The small molecule below binds the protein below.
Small molecule (SMILES): CC[C@@H](N)C(=O)O

Sequence of chain 4.A:
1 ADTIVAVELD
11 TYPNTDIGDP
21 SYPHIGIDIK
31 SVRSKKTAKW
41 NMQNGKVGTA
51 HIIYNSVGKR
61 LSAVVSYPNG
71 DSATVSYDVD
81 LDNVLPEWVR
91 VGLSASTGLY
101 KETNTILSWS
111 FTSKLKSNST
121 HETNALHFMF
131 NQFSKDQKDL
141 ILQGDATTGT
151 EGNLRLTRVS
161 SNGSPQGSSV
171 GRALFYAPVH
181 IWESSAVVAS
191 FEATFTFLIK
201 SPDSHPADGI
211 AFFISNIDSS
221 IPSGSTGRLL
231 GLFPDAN

Binding-site contacts:
Ligand atom CG contacts residue HIS180 of chain 4.A at 2.9 Å.
Ligand atom CB contacts residue ASN124 of chain 4.A at 3.9 Å.
Ligand atom CG contacts residue VAL179 of chain 4.A at 4.4 Å (hydrophobic).
Ligand atom OXT contacts residue HIS180 of chain 4.A at 3.9 Å.
Ligand atom OXT contacts residue PHE130 of chain 1.A at 3.6 Å.
Ligand atom N contacts residue PRO178 of chain 4.A at 4.4 Å.
Ligand atom OXT contacts residue GLN137 of chain 1.A at 4.0 Å.
Ligand atom C contacts residue ASN124 of chain 4.A at 4.0 Å.
Ligand atom O contacts residue PHE130 of chain 1.A at 3.9 Å.
Ligand atom CA contacts residue HIS180 of chain 4.A at 3.7 Å.
Ligand atom CG contacts residue SER113 of chain 4.A at 3.2 Å.
Ligand atom OXT contacts residue ASN124 of chain 4.A at 4.3 Å.
Ligand atom CB contacts residue HIS180 of chain 4.A at 4.0 Å.
Ligand atom C contacts residue HIS180 of chain 4.A at 4.2 Å.
Ligand atom O contacts residue ASP139 of chain 1.A at 4.1 Å.
Ligand atom O contacts residue MET129 of chain 1.A at 3.5 Å (h-bond).
Ligand atom CB contacts residue LEU126 of chain 4.A at 3.8 Å (hydrophobic).
Ligand atom N contacts residue ASP139 of chain 1.A at 3.9 Å.
Ligand atom N contacts residue HIS180 of chain 4.A at 2.7 Å (h-bond).
Ligand atom OXT contacts residue TRP88 of chain 4.A at 4.0 Å.
Ligand atom N contacts residue VAL179 of chain 4.A at 3.6 Å.
Ligand atom C contacts residue PHE130 of chain 1.A at 4.2 Å (hydrophobic).
Ligand atom OXT contacts residue ASP139 of chain 1.A at 2.7 Å (salt-bridge).
Ligand atom N contacts residue LEU126 of chain 4.A at 4.0 Å.
Ligand atom O contacts residue ASN124 of chain 4.A at 3.3 Å.
Ligand atom C contacts residue ASP139 of chain 1.A at 3.4 Å.
Ligand atom CB contacts residue SER113 of chain 4.A at 3.9 Å.
Ligand atom CA contacts residue ASP139 of chain 1.A at 4.1 Å.
Ligand atom CG contacts residue LEU115 of chain 4.A at 3.9 Å (hydrophobic).
Ligand atom CG contacts residue ASN124 of chain 4.A at 4.5 Å.
Ligand atom CB contacts residue ALA125 of chain 4.A at 3.7 Å (hydrophobic).
Ligand atom O contacts residue ALA125 of chain 4.A at 3.4 Å (h-bond).
Ligand atom CA contacts residue LEU126 of chain 4.A at 4.3 Å (hydrophobic).
Ligand atom C contacts residue ALA125 of chain 4.A at 4.3 Å (hydrophobic).
Ligand atom CA contacts residue ALA125 of chain 4.A at 4.4 Å (hydrophobic).
Ligand atom CG contacts residue LYS114 of chain 4.A at 4.2 Å.

Sequence of chain 1.A:
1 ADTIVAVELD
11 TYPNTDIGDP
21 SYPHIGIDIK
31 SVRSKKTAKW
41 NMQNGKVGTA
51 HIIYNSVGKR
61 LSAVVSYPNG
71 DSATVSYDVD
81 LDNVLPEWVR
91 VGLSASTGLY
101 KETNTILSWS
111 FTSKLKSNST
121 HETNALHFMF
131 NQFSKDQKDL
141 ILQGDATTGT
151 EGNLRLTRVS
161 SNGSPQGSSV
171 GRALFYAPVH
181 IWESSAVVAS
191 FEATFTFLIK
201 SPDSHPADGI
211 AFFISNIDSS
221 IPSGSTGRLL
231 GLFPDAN